Binding-site contacts:
Ligand atom SAO contacts residue LYS125 of chain 1.B at 3.9 Å.
Ligand atom SAO contacts residue PRO124 of chain 1.B at 4.4 Å.
Ligand atom CAF contacts residue SER135 of chain 1.B at 3.7 Å.
Ligand atom CAH contacts residue SER135 of chain 1.B at 4.1 Å.
Ligand atom OAA contacts residue LYS125 of chain 1.B at 3.2 Å (salt-bridge).
Ligand atom CAG contacts residue ASN134 of chain 1.B at 3.6 Å.
Ligand atom CAN contacts residue ALA133 of chain 1.B at 3.5 Å (hydrophobic).
Ligand atom OAA contacts residue PRO124 of chain 1.B at 3.4 Å.
Ligand atom CAI contacts residue ASN134 of chain 1.B at 3.5 Å.
Ligand atom CAF contacts residue THR89 of chain 1.A at 3.8 Å.
Ligand atom CAJ contacts residue ALA133 of chain 1.B at 3.8 Å (hydrophobic).
Ligand atom NAL contacts residue ALA133 of chain 1.B at 2.6 Å (h-bond).
Ligand atom CAH contacts residue ALA133 of chain 1.B at 3.6 Å (hydrophobic).
Ligand atom CAK contacts residue SER123 of chain 1.B at 4.3 Å.
Ligand atom CAI contacts residue ALA133 of chain 1.B at 3.9 Å (hydrophobic).
Ligand atom SAO contacts residue SER123 of chain 1.B at 4.0 Å.
Ligand atom OAC contacts residue SER123 of chain 1.B at 3.6 Å.
Ligand atom CAE contacts residue GLN136 of chain 1.B at 4.4 Å.
Ligand atom OAD contacts residue PRO124 of chain 1.B at 4.0 Å.
Ligand atom CAE contacts residue SER135 of chain 1.B at 3.6 Å.
Ligand atom CAE contacts residue ASN134 of chain 1.B at 3.7 Å.
Ligand atom CAE contacts residue PHE60 of chain 1.A at 4.2 Å (hydrophobic).
Ligand atom CAM contacts residue SER123 of chain 1.B at 4.1 Å.
Ligand atom CAF contacts residue ILE137 of chain 1.B at 4.0 Å (hydrophobic).
Ligand atom CAH contacts residue ILE137 of chain 1.B at 3.8 Å (hydrophobic).
Ligand atom NAL contacts residue ASN134 of chain 1.B at 4.4 Å.
Ligand atom CAF contacts residue GLN136 of chain 1.B at 4.0 Å.
Ligand atom CAM contacts residue ALA133 of chain 1.B at 4.1 Å (hydrophobic).
Ligand atom CAI contacts residue SER135 of chain 1.B at 4.5 Å.
Ligand atom OAB contacts residue LYS125 of chain 1.B at 3.1 Å.
Ligand atom OAA contacts residue SER123 of chain 1.B at 2.7 Å (h-bond).
Ligand atom CAE contacts residue ALA64 of chain 1.A at 3.8 Å (hydrophobic).
Ligand atom OAC contacts residue ALA133 of chain 1.B at 3.8 Å.
Ligand atom OAC contacts residue PRO124 of chain 1.B at 4.1 Å.
Ligand atom CAG contacts residue ALA64 of chain 1.A at 3.5 Å (hydrophobic).
Ligand atom CAH contacts residue GLN136 of chain 1.B at 3.8 Å.

Sequence of chain 1.A:
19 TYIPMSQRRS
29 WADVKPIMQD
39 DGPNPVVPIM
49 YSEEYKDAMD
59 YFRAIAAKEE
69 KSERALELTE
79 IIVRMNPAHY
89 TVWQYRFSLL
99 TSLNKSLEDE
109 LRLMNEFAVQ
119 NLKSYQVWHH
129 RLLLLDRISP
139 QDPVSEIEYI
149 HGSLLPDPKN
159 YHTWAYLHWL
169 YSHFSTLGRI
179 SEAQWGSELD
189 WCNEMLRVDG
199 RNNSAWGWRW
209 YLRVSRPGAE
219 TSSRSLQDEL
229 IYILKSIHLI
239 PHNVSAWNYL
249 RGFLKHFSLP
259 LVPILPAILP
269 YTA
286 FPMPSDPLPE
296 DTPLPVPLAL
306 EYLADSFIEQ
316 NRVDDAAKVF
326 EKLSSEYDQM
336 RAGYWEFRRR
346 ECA

A protein and the small-molecule ligand that binds it are described below.
Small molecule (SMILES): O=S(=O)(O)C[C@H](O)CNC1CCCCC1

Sequence of chain 1.B:
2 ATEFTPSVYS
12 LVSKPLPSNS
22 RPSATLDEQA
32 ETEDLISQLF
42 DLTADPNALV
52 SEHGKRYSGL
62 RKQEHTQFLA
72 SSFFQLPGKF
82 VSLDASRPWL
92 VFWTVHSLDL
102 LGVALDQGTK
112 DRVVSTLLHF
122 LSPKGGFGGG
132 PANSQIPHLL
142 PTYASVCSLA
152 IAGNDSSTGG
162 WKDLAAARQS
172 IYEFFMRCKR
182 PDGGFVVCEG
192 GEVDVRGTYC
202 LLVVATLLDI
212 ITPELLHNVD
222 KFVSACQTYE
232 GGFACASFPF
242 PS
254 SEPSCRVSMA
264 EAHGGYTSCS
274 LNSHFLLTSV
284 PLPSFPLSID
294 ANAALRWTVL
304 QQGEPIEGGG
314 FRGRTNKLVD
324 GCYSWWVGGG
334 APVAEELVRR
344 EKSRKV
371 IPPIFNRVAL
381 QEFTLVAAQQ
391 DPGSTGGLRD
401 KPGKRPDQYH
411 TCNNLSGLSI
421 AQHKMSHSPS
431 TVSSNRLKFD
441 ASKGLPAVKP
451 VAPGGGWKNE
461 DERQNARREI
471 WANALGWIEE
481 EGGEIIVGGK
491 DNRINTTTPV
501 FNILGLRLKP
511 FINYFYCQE